Sequence of chain 49.C:
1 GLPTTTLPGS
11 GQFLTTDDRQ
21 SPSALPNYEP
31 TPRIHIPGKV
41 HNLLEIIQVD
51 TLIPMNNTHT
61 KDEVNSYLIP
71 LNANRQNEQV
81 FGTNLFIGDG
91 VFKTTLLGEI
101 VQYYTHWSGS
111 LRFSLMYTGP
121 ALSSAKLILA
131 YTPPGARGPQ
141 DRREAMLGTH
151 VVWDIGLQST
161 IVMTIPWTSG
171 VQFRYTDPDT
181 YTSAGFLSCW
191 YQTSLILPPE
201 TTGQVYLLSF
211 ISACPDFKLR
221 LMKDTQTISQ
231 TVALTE

A small-molecule ligand and the protein it binds are described below.
Small molecule (SMILES): Cc1cc(CCCCCOc2ccc(C3=NCCO3)cc2)on1

Sequence of chain 49.A:
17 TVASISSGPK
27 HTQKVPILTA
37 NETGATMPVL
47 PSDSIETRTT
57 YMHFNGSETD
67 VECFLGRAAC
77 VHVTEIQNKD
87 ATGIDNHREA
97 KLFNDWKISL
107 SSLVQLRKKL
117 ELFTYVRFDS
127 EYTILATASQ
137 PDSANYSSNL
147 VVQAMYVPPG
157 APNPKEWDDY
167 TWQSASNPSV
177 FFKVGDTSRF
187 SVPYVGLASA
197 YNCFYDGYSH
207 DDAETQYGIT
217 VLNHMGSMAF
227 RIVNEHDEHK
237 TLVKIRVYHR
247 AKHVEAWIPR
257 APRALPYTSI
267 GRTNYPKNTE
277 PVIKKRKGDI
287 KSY

Binding-site contacts:
Ligand atom N3A contacts residue TYR152 of chain 49.A at 3.5 Å.
Ligand atom C2A contacts residue PHE186 of chain 49.A at 3.3 Å (hydrophobic).
Ligand atom C1B contacts residue TYR128 of chain 49.A at 3.6 Å (hydrophobic).
Ligand atom C5B contacts residue TYR128 of chain 49.A at 4.0 Å (hydrophobic).
Ligand atom C5A contacts residue ALA150 of chain 49.A at 3.6 Å (hydrophobic).
Ligand atom C2A contacts residue TYR152 of chain 49.A at 3.6 Å (hydrophobic).
Ligand atom C6B contacts residue TYR128 of chain 49.A at 3.3 Å (hydrophobic).
Ligand atom O1B contacts residue TYR128 of chain 49.A at 3.4 Å (h-bond).
Ligand atom C2C contacts residue MET221 of chain 49.A at 4.0 Å (hydrophobic).
Ligand atom O1 contacts residue MET221 of chain 49.A at 3.9 Å.
Ligand atom C5A contacts residue PHE186 of chain 49.A at 3.5 Å (hydrophobic).
Ligand atom C3B contacts residue TYR152 of chain 49.A at 3.7 Å (hydrophobic).
Ligand atom C5B contacts residue MET224 of chain 49.A at 3.8 Å (hydrophobic).
Ligand atom N3A contacts residue PRO174 of chain 49.A at 3.7 Å.
Ligand atom C4A contacts residue PRO174 of chain 49.A at 3.1 Å (hydrophobic).
Ligand atom N3A contacts residue ALA24 of chain 49.C at 3.8 Å.
Ligand atom O1B contacts residue ILE104 of chain 49.A at 3.9 Å.
Ligand atom C3C contacts residue TYR128 of chain 49.A at 3.4 Å (hydrophobic).
Ligand atom C6B contacts residue ILE104 of chain 49.A at 3.6 Å (hydrophobic).
Ligand atom C5 contacts residue LEU106 of chain 49.A at 3.8 Å (hydrophobic).
Ligand atom C4C contacts residue VAL191 of chain 49.A at 3.0 Å (hydrophobic).
Ligand atom C1C contacts residue TYR128 of chain 49.A at 3.7 Å (hydrophobic).
Ligand atom C4 contacts residue TYR197 of chain 49.A at 3.8 Å (hydrophobic).
Ligand atom C4C contacts residue VAL188 of chain 49.A at 3.7 Å (hydrophobic).
Ligand atom O1 contacts residue LEU106 of chain 49.A at 3.8 Å.
Ligand atom C1B contacts residue VAL188 of chain 49.A at 3.8 Å (hydrophobic).
Ligand atom C1B contacts residue ILE104 of chain 49.A at 4.0 Å (hydrophobic).
Ligand atom C4B contacts residue PHE186 of chain 49.A at 3.6 Å (hydrophobic).
Ligand atom C3B contacts residue VAL188 of chain 49.A at 3.8 Å (hydrophobic).
Ligand atom C2C contacts residue TYR197 of chain 49.A at 3.7 Å (hydrophobic).
Ligand atom C5C contacts residue VAL191 of chain 49.A at 3.8 Å (hydrophobic).
Ligand atom N2 contacts residue LEU106 of chain 49.A at 3.8 Å.
Ligand atom N3A contacts residue PHE186 of chain 49.A at 4.0 Å.
Ligand atom C5A contacts residue VAL176 of chain 49.A at 3.6 Å (hydrophobic).
Ligand atom O1A contacts residue PHE186 of chain 49.A at 3.0 Å.
Ligand atom C1C contacts residue LEU106 of chain 49.A at 3.8 Å (hydrophobic).
Ligand atom C2B contacts residue VAL188 of chain 49.A at 3.5 Å (hydrophobic).
Ligand atom C4 contacts residue LEU106 of chain 49.A at 3.9 Å (hydrophobic).
Ligand atom C5B contacts residue PHE186 of chain 49.A at 3.9 Å (hydrophobic).
Ligand atom C4B contacts residue TYR152 of chain 49.A at 3.8 Å (hydrophobic).